Binding-site contacts:
Ligand atom O7 contacts residue ASN167 of chain 2.C at 3.2 Å (h-bond).
Ligand atom O5 contacts residue ASN167 of chain 2.C at 2.3 Å (h-bond).
Ligand atom O7 contacts residue THR240 of chain 2.C at 3.9 Å.
Ligand atom C7 contacts residue ASN167 of chain 2.C at 3.3 Å.
Ligand atom C5 contacts residue ASN167 of chain 2.C at 3.6 Å.
Ligand atom N2 contacts residue THR240 of chain 2.C at 3.9 Å.
Ligand atom C4 contacts residue ASN167 of chain 2.C at 4.2 Å.
Ligand atom N2 contacts residue ASN167 of chain 2.C at 3.0 Å (h-bond).
Ligand atom C8 contacts residue THR240 of chain 2.C at 3.3 Å.
Ligand atom C8 contacts residue GLU205 of chain 2.C at 4.2 Å.
Ligand atom O5 contacts residue THR169 of chain 2.C at 4.1 Å.
Ligand atom C7 contacts residue THR240 of chain 2.C at 3.5 Å.
Ligand atom C3 contacts residue ASN167 of chain 2.C at 3.8 Å.
Ligand atom C1 contacts residue THR240 of chain 2.C at 4.4 Å.
Ligand atom C2 contacts residue ASN167 of chain 2.C at 2.5 Å.
Ligand atom C1 contacts residue ASN167 of chain 2.C at 1.5 Å.
Ligand atom C8 contacts residue PRO219 of chain 3.C at 4.2 Å (hydrophobic).

A small-molecule ligand and the protein it binds are described below.
Small molecule (SMILES): CC(=O)N[C@@H]1[C@@H](O)[C@H](O)[C@@H](CO)O[C@H]1O

Sequence of chain 3.C:
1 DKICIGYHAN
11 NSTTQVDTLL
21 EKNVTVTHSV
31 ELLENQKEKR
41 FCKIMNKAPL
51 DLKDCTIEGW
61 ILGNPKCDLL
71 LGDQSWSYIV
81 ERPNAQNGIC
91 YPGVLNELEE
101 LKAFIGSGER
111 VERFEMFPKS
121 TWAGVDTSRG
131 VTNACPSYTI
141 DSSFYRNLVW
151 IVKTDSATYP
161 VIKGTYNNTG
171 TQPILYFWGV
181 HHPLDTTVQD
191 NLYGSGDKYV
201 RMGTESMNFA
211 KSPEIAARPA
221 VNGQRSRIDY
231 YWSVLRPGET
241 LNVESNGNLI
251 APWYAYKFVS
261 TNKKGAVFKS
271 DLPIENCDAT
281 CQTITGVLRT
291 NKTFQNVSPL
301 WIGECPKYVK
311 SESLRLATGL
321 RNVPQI

Sequence of chain 2.C:
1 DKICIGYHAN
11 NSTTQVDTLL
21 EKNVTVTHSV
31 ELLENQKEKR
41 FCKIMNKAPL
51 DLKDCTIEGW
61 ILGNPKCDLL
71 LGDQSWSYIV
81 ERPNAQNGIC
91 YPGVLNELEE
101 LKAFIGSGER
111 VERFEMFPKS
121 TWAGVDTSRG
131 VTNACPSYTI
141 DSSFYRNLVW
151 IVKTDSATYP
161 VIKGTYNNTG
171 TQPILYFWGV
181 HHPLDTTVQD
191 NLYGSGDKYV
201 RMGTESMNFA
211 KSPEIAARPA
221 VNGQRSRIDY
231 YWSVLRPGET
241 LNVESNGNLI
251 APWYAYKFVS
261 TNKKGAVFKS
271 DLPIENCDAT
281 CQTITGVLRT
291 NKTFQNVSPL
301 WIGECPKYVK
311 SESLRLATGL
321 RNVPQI